The small molecule below binds the protein below.
Small molecule (SMILES): CC(=O)N[C@@H]1[C@@H](O)[C@H](O)[C@@H](CO)O[C@H]1O

Binding-site contacts:
Ligand atom O5 contacts residue MET33 of chain 39.B at 4.2 Å.
Ligand atom C6 contacts residue LEU24 of chain 39.B at 4.5 Å (hydrophobic).
Ligand atom O4 contacts residue NAG1 of chain 39.R at 3.0 Å.
Ligand atom N2 contacts residue ASN69 of chain 39.B at 4.3 Å.
Ligand atom C2 contacts residue VAL31 of chain 39.B at 4.0 Å (hydrophobic).
Ligand atom C6 contacts residue NAG1 of chain 39.R at 4.3 Å.
Ligand atom O4 contacts residue VAL31 of chain 39.B at 3.3 Å.
Ligand atom C2 contacts residue ASN69 of chain 39.B at 4.2 Å.
Ligand atom C7 contacts residue ASN69 of chain 39.B at 3.8 Å.
Ligand atom C3 contacts residue VAL31 of chain 39.B at 3.0 Å (hydrophobic).
Ligand atom C1 contacts residue VAL31 of chain 39.B at 4.3 Å (hydrophobic).
Ligand atom C4 contacts residue VAL31 of chain 39.B at 3.8 Å (hydrophobic).
Ligand atom O6 contacts residue NAG1 of chain 39.R at 3.0 Å.
Ligand atom N2 contacts residue VAL31 of chain 39.B at 4.0 Å.
Ligand atom O1 contacts residue VAL31 of chain 39.B at 3.4 Å (h-bond).
Ligand atom C4 contacts residue NAG1 of chain 39.R at 3.2 Å.
Ligand atom C5 contacts residue VAL31 of chain 39.B at 4.2 Å (hydrophobic).
Ligand atom C8 contacts residue ARG57 of chain 39.B at 4.2 Å.
Ligand atom O1 contacts residue MET33 of chain 39.B at 3.9 Å.
Ligand atom O7 contacts residue ASN69 of chain 39.B at 3.8 Å.
Ligand atom C6 contacts residue ASN69 of chain 39.B at 4.4 Å.
Ligand atom O3 contacts residue NAG1 of chain 39.R at 2.6 Å (h-bond).
Ligand atom C1 contacts residue ASN69 of chain 39.B at 2.7 Å.
Ligand atom C7 contacts residue SER70 of chain 39.B at 4.4 Å.
Ligand atom C3 contacts residue NAG1 of chain 39.R at 3.7 Å.
Ligand atom O5 contacts residue ASN69 of chain 39.B at 2.8 Å (h-bond).
Ligand atom C5 contacts residue NAG1 of chain 39.R at 4.3 Å.
Ligand atom C5 contacts residue MET33 of chain 39.B at 3.7 Å (hydrophobic).
Ligand atom C8 contacts residue ASN69 of chain 39.B at 3.4 Å.
Ligand atom C6 contacts residue MET33 of chain 39.B at 3.5 Å (hydrophobic).
Ligand atom O3 contacts residue VAL31 of chain 39.B at 3.6 Å.
Ligand atom C8 contacts residue SER70 of chain 39.B at 3.7 Å.
Ligand atom C5 contacts residue ASN69 of chain 39.B at 3.7 Å.
Ligand atom O1 contacts residue SER70 of chain 39.B at 4.2 Å.
Ligand atom O1 contacts residue ASN69 of chain 39.B at 2.1 Å (h-bond).

Sequence of chain 39.B:
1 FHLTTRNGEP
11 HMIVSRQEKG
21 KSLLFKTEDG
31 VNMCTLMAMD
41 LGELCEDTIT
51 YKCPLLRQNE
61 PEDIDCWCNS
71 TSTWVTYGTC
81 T